Binding-site contacts:
Ligand atom C8 contacts residue SER241 of chain 1.B at 4.1 Å.
Ligand atom O1P contacts residue GLY272 of chain 1.B at 4.0 Å.
Ligand atom O1P contacts residue SER119 of chain 1.B at 2.7 Å (h-bond).
Ligand atom C1 contacts residue LEU171 of chain 1.B at 3.9 Å (hydrophobic).
Ligand atom O3P contacts residue TYR44 of chain 1.B at 3.7 Å.
Ligand atom C2 contacts residue TRP174 of chain 1.B at 3.7 Å (hydrophobic).
Ligand atom O3 contacts residue ARG351 of chain 1.B at 2.7 Å (salt-bridge).
Ligand atom P contacts residue SER238 of chain 1.B at 3.8 Å.
Ligand atom C3 contacts residue LEU171 of chain 1.B at 4.0 Å (hydrophobic).
Ligand atom C4 contacts residue TYR44 of chain 1.B at 4.1 Å (hydrophobic).
Ligand atom O2 contacts residue GLY271 of chain 1.B at 3.2 Å.
Ligand atom P contacts residue TYR311 of chain 1.B at 3.8 Å.
Ligand atom O4P contacts residue TYR311 of chain 1.B at 4.1 Å.
Ligand atom C2 contacts residue ARG351 of chain 1.B at 4.0 Å.
Ligand atom P contacts residue TYR44 of chain 1.B at 4.1 Å.
Ligand atom O2P contacts residue TYR44 of chain 1.B at 2.6 Å (h-bond).
Ligand atom P contacts residue SER119 of chain 1.B at 3.9 Å.
Ligand atom C7 contacts residue SER241 of chain 1.B at 3.7 Å.
Ligand atom C1 contacts residue GLY272 of chain 1.B at 3.8 Å.
Ligand atom O2 contacts residue TRP174 of chain 1.B at 3.7 Å.
Ligand atom C7 contacts residue TYR311 of chain 1.B at 3.5 Å (hydrophobic).
Ligand atom C3 contacts residue ASP68 of chain 1.B at 3.5 Å.
Ligand atom O3 contacts residue ASP67 of chain 1.B at 3.6 Å.
Ligand atom O3 contacts residue ARG69 of chain 1.B at 3.5 Å (salt-bridge).
Ligand atom O4P contacts residue SER238 of chain 1.B at 3.7 Å.
Ligand atom C2 contacts residue GLY272 of chain 1.B at 3.9 Å.
Ligand atom C1 contacts residue TRP174 of chain 1.B at 3.6 Å (hydrophobic).
Ligand atom O1P contacts residue TYR311 of chain 1.B at 3.9 Å.
Ligand atom O1P contacts residue SER238 of chain 1.B at 2.7 Å (h-bond).
Ligand atom C6 contacts residue TYR311 of chain 1.B at 3.9 Å (hydrophobic).
Ligand atom C3 contacts residue ARG351 of chain 1.B at 3.7 Å.
Ligand atom O2P contacts residue GLY272 of chain 1.B at 3.5 Å.
Ligand atom O2 contacts residue GLY272 of chain 1.B at 2.9 Å (h-bond).
Ligand atom O3 contacts residue ASP68 of chain 1.B at 2.6 Å (salt-bridge).
Ligand atom O3P contacts residue GLY272 of chain 1.B at 3.4 Å (h-bond).
Ligand atom O2P contacts residue TYR311 of chain 1.B at 2.8 Å (h-bond).
Ligand atom C2 contacts residue ASP68 of chain 1.B at 3.5 Å.
Ligand atom O2 contacts residue ASP68 of chain 1.B at 2.6 Å (salt-bridge).
Ligand atom P contacts residue GLY272 of chain 1.B at 4.0 Å.
Ligand atom O1P contacts residue TRP174 of chain 1.B at 3.7 Å.

This small molecule binds to this protein.
Small molecule (SMILES): C[N+](C)(C)CCO[P](=O)(O)OC[C@H](O)CO

Sequence of chain 1.B:
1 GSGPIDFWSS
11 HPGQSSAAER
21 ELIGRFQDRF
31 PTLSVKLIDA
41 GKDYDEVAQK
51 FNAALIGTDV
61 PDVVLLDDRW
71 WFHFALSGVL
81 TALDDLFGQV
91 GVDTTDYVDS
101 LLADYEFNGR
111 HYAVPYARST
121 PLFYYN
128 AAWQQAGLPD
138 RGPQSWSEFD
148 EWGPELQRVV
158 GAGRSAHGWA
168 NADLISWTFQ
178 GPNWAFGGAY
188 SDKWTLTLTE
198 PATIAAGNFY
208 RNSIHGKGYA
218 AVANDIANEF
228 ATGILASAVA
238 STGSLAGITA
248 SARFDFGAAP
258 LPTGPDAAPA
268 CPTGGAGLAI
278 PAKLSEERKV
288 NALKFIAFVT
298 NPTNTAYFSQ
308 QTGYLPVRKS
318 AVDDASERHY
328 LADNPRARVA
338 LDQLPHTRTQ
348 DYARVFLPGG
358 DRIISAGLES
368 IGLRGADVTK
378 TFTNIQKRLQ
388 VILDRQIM